The small molecule below binds the protein below.
Small molecule (SMILES): CC(C)=CCS[P](=O)(O)OP(=O)(O)O

Sequence of chain 1.A:
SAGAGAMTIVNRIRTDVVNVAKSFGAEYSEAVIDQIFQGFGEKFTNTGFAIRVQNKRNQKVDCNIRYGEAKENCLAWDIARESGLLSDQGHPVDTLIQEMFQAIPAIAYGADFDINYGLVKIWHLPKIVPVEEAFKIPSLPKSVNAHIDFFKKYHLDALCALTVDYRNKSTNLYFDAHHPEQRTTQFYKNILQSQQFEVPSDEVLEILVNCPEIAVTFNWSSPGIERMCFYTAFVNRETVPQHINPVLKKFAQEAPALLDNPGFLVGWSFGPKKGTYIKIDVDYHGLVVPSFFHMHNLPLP

Binding-site contacts:
Ligand atom P1 contacts residue ARG228 of chain 1.A at 3.9 Å.
Ligand atom S9 contacts residue TYR232 of chain 1.A at 3.7 Å.
Ligand atom P1 contacts residue LYS122 of chain 1.A at 3.5 Å.
Ligand atom O8 contacts residue TRP124 of chain 1.A at 3.4 Å.
Ligand atom P3 contacts residue TRP124 of chain 1.A at 4.1 Å.
Ligand atom O2 contacts residue LYS122 of chain 1.A at 3.2 Å (salt-bridge).
Ligand atom C11 contacts residue TYR232 of chain 1.A at 3.9 Å (hydrophobic).
Ligand atom P1 contacts residue ASN173 of chain 1.A at 3.7 Å.
Ligand atom O2 contacts residue ASN173 of chain 1.A at 3.4 Å (h-bond).
Ligand atom O7 contacts residue ARG53 of chain 1.A at 2.8 Å (salt-bridge).
Ligand atom O7 contacts residue LYS282 of chain 1.A at 3.5 Å (salt-bridge).
Ligand atom O2 contacts residue TYR232 of chain 1.A at 3.7 Å.
Ligand atom O6 contacts residue LYS122 of chain 1.A at 2.7 Å (salt-bridge).
Ligand atom P3 contacts residue LYS122 of chain 1.A at 3.5 Å.
Ligand atom O8 contacts residue ARG67 of chain 1.A at 2.8 Å (salt-bridge).
Ligand atom O4 contacts residue LYS282 of chain 1.A at 2.6 Å (salt-bridge).
Ligand atom C12 contacts residue GLU214 of chain 1.A at 4.2 Å.
Ligand atom O4 contacts residue ARG53 of chain 1.A at 3.1 Å (salt-bridge).
Ligand atom C13 contacts residue GLU214 of chain 1.A at 3.5 Å.
Ligand atom O2 contacts residue TYR175 of chain 1.A at 3.3 Å (h-bond).
Ligand atom O8 contacts residue ARG53 of chain 1.A at 3.2 Å (salt-bridge).
Ligand atom P3 contacts residue ARG53 of chain 1.A at 3.6 Å.
Ligand atom P1 contacts residue LYS282 of chain 1.A at 3.5 Å.
Ligand atom C11 contacts residue TYR175 of chain 1.A at 3.7 Å (hydrophobic).
Ligand atom P3 contacts residue TYR232 of chain 1.A at 3.4 Å.
Ligand atom O5 contacts residue ARG228 of chain 1.A at 2.8 Å (salt-bridge).
Ligand atom P3 contacts residue TYR175 of chain 1.A at 3.6 Å.
Ligand atom O5 contacts residue ASN173 of chain 1.A at 2.9 Å (h-bond).
Ligand atom O7 contacts residue TYR232 of chain 1.A at 2.5 Å (h-bond).
Ligand atom S9 contacts residue TRP124 of chain 1.A at 3.0 Å (h-bond).
Ligand atom C14 contacts residue LEU266 of chain 1.A at 3.9 Å (hydrophobic).
Ligand atom C10 contacts residue TRP124 of chain 1.A at 3.4 Å (hydrophobic).
Ligand atom O5 contacts residue LYS282 of chain 1.A at 3.5 Å (salt-bridge).
Ligand atom S9 contacts residue TYR175 of chain 1.A at 2.4 Å (h-bond).
Ligand atom O8 contacts residue LYS122 of chain 1.A at 2.8 Å (salt-bridge).
Ligand atom C13 contacts residue PHE295 of chain 1.A at 3.8 Å (hydrophobic).
Ligand atom C11 contacts residue GLU214 of chain 1.A at 4.2 Å.
Ligand atom O2 contacts residue LYS282 of chain 1.A at 4.1 Å.
Ligand atom C10 contacts residue TYR175 of chain 1.A at 4.0 Å (hydrophobic).
Ligand atom O4 contacts residue ARG228 of chain 1.A at 4.2 Å.